Sequence of chain 1.A:
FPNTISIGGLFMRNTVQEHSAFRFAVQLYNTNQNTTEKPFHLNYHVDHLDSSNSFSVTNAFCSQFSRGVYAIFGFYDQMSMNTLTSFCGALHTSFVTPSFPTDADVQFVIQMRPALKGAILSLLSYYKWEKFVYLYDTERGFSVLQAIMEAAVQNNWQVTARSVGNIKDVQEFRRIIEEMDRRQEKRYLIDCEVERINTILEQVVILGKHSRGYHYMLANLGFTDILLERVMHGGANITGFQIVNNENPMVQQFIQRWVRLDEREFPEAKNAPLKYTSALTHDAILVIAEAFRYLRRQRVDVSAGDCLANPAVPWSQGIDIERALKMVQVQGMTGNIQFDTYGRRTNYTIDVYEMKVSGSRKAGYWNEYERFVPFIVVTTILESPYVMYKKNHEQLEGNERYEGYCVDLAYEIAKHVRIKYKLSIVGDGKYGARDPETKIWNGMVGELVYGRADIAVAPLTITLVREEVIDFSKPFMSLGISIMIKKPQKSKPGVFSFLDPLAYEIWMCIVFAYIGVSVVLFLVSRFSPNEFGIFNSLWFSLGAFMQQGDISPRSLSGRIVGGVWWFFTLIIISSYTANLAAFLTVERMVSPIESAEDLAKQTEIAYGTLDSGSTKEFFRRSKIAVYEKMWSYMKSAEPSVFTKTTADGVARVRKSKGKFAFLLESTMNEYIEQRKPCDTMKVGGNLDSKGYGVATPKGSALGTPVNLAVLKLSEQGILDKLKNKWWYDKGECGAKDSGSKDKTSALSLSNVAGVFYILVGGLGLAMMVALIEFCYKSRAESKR

Binding-site contacts:
Ligand atom OAA contacts residue LEU503 of chain 1.A at 3.4 Å.
Ligand atom OAA contacts residue THR504 of chain 1.A at 3.9 Å.
Ligand atom OAE contacts residue GLY679 of chain 1.A at 3.4 Å.
Ligand atom CAJ contacts residue TYR758 of chain 1.A at 3.2 Å (hydrophobic).
Ligand atom CAL contacts residue THR712 of chain 1.A at 3.4 Å.
Ligand atom OAE contacts residue SER680 of chain 1.A at 2.5 Å (h-bond).
Ligand atom CAI contacts residue TYR474 of chain 1.A at 3.8 Å (hydrophobic).
Ligand atom CAS contacts residue TYR758 of chain 1.A at 3.4 Å (hydrophobic).
Ligand atom CAW contacts residue TYR474 of chain 1.A at 3.4 Å (hydrophobic).
Ligand atom OAC contacts residue GLY679 of chain 1.A at 3.5 Å.
Ligand atom NAP contacts residue TYR474 of chain 1.A at 3.5 Å.
Ligand atom OAC contacts residue SER678 of chain 1.A at 4.1 Å.
Ligand atom NAP contacts residue PRO502 of chain 1.A at 3.9 Å.
Ligand atom CAT contacts residue TYR474 of chain 1.A at 3.4 Å (hydrophobic).
Ligand atom CAJ contacts residue PRO502 of chain 1.A at 3.4 Å (hydrophobic).
Ligand atom OAA contacts residue TYR474 of chain 1.A at 4.1 Å.
Ligand atom CAU contacts residue TYR474 of chain 1.A at 3.5 Å (hydrophobic).
Ligand atom PBA contacts residue SER680 of chain 1.A at 3.6 Å.
Ligand atom CAZ contacts residue TYR758 of chain 1.A at 3.4 Å (hydrophobic).
Ligand atom PBA contacts residue GLY679 of chain 1.A at 4.0 Å.
Ligand atom OAQ contacts residue MET734 of chain 1.A at 3.4 Å.
Ligand atom NAY contacts residue TYR474 of chain 1.A at 3.6 Å.
Ligand atom CAJ contacts residue TYR474 of chain 1.A at 3.9 Å (hydrophobic).
Ligand atom CAV contacts residue TYR474 of chain 1.A at 3.5 Å (hydrophobic).
Ligand atom OAD contacts residue SER680 of chain 1.A at 3.4 Å (h-bond).
Ligand atom OAC contacts residue THR681 of chain 1.A at 3.5 Å (h-bond).
Ligand atom CAV contacts residue PRO502 of chain 1.A at 4.1 Å (hydrophobic).
Ligand atom OAA contacts residue ARG509 of chain 1.A at 3.1 Å (salt-bridge).
Ligand atom OAE contacts residue THR681 of chain 1.A at 4.0 Å.
Ligand atom OAC contacts residue SER680 of chain 1.A at 3.6 Å.
Ligand atom OAQ contacts residue THR712 of chain 1.A at 3.7 Å.
Ligand atom FAG contacts residue PRO502 of chain 1.A at 3.2 Å.
Ligand atom CAV contacts residue TYR758 of chain 1.A at 4.0 Å (hydrophobic).
Ligand atom FAH contacts residue GLU426 of chain 1.A at 4.0 Å.
Ligand atom FAG contacts residue TYR758 of chain 1.A at 3.5 Å.
Ligand atom FAF contacts residue TYR758 of chain 1.A at 2.9 Å.
Ligand atom OAD contacts residue THR681 of chain 1.A at 4.0 Å.
Ligand atom NAP contacts residue THR504 of chain 1.A at 3.8 Å.
Ligand atom CAT contacts residue THR504 of chain 1.A at 4.0 Å.
Ligand atom CAK contacts residue MET734 of chain 1.A at 3.8 Å (hydrophobic).

The small molecule below binds the protein below.
Small molecule (SMILES): O=c1[nH]c2cc(C(F)(F)F)c(N3CCOCC3)cc2n(CP(=O)(O)O)c1=O